A small-molecule ligand and the protein it binds are described below.
Small molecule (SMILES): CC(=O)N[C@@H]1[C@@H](O)[C@H](O)[C@@H](CO)O[C@H]1O

Sequence of chain 1.A:
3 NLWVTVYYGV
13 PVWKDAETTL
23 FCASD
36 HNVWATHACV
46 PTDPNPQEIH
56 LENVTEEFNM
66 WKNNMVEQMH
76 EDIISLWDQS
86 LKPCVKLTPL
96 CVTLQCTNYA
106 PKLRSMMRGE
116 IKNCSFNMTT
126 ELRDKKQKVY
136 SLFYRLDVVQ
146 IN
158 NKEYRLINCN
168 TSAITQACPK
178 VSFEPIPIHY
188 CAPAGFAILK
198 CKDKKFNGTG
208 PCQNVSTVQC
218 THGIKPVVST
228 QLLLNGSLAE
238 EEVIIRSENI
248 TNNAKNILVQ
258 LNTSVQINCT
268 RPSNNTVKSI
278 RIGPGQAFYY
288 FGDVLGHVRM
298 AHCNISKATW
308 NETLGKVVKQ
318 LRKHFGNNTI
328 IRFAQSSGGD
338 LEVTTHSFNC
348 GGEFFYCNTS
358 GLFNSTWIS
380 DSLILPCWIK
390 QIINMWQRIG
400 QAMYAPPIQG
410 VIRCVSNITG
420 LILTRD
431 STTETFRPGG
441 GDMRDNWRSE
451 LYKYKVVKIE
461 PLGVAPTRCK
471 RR

Binding-site contacts:
Ligand atom C5 contacts residue ASN211 of chain 1.A at 3.7 Å.
Ligand atom C1 contacts residue ASN211 of chain 1.A at 1.4 Å.
Ligand atom O7 contacts residue ASN211 of chain 1.A at 4.3 Å.
Ligand atom C8 contacts residue ASP200 of chain 1.A at 3.4 Å.
Ligand atom C7 contacts residue ASP200 of chain 1.A at 3.7 Å.
Ligand atom C1 contacts residue GLN210 of chain 1.A at 4.5 Å.
Ligand atom C3 contacts residue ASN211 of chain 1.A at 3.7 Å.
Ligand atom C4 contacts residue ASN211 of chain 1.A at 4.2 Å.
Ligand atom C6 contacts residue ASN211 of chain 1.A at 4.4 Å.
Ligand atom C7 contacts residue ASN211 of chain 1.A at 3.8 Å.
Ligand atom O7 contacts residue ASP200 of chain 1.A at 3.6 Å (salt-bridge).
Ligand atom C2 contacts residue ASN211 of chain 1.A at 2.4 Å.
Ligand atom C8 contacts residue GLN210 of chain 1.A at 4.0 Å.
Ligand atom O7 contacts residue LYS201 of chain 1.A at 4.4 Å.
Ligand atom O5 contacts residue ASN211 of chain 1.A at 2.4 Å (h-bond).
Ligand atom N2 contacts residue ASN211 of chain 1.A at 2.8 Å (h-bond).